Sequence of chain 1.A:
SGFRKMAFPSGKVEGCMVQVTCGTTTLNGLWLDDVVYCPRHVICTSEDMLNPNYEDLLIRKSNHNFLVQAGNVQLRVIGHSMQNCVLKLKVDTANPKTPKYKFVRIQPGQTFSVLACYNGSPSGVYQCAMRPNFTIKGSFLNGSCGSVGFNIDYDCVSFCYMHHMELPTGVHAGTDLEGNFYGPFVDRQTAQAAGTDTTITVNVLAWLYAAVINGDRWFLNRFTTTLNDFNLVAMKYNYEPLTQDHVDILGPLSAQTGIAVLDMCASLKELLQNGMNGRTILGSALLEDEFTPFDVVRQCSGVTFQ

A small-molecule ligand and the protein it binds are described below.
Small molecule (SMILES): CCc1cc(O)c(Oc2ccc(C(N)=O)cc2F)cc1F

Binding-site contacts:
Ligand atom C02 contacts residue TYR54 of chain 1.A at 3.9 Å (hydrophobic).
Ligand atom O15 contacts residue GLU166 of chain 1.A at 3.4 Å.
Ligand atom O06 contacts residue HIS41 of chain 1.A at 4.0 Å.
Ligand atom C11 contacts residue HIS164 of chain 1.A at 4.0 Å.
Ligand atom O15 contacts residue PHE140 of chain 1.A at 3.4 Å.
Ligand atom C02 contacts residue HIS41 of chain 1.A at 3.7 Å.
Ligand atom C12 contacts residue GLU166 of chain 1.A at 3.9 Å.
Ligand atom C10 contacts residue HIS164 of chain 1.A at 3.6 Å.
Ligand atom C02 contacts residue ASP187 of chain 1.A at 3.6 Å.
Ligand atom C02 contacts residue MET49 of chain 1.A at 4.0 Å (hydrophobic).
Ligand atom C03 contacts residue MET49 of chain 1.A at 3.2 Å (hydrophobic).
Ligand atom C01 contacts residue TYR54 of chain 1.A at 3.7 Å (hydrophobic).
Ligand atom C01 contacts residue ASP187 of chain 1.A at 3.7 Å.
Ligand atom N14 contacts residue LEU141 of chain 1.A at 3.4 Å.
Ligand atom C10 contacts residue CYS145 of chain 1.A at 3.5 Å (hydrophobic).
Ligand atom C07 contacts residue MET49 of chain 1.A at 3.4 Å (hydrophobic).
Ligand atom F21 contacts residue MET165 of chain 1.A at 4.0 Å.
Ligand atom C05 contacts residue MET49 of chain 1.A at 2.7 Å (hydrophobic).
Ligand atom C05 contacts residue HIS41 of chain 1.A at 4.0 Å.
Ligand atom C19 contacts residue MET49 of chain 1.A at 3.8 Å (hydrophobic).
Ligand atom C13 contacts residue LEU141 of chain 1.A at 4.0 Å (hydrophobic).
Ligand atom N14 contacts residue GLU166 of chain 1.A at 3.3 Å (salt-bridge).
Ligand atom N14 contacts residue PHE140 of chain 1.A at 2.9 Å (h-bond).
Ligand atom C04 contacts residue HIS41 of chain 1.A at 3.6 Å.
Ligand atom C17 contacts residue ASN142 of chain 1.A at 4.0 Å.
Ligand atom O06 contacts residue MET49 of chain 1.A at 3.1 Å.
Ligand atom C11 contacts residue GLU166 of chain 1.A at 3.9 Å.
Ligand atom O15 contacts residue SER144 of chain 1.A at 4.0 Å.
Ligand atom C13 contacts residue PHE140 of chain 1.A at 3.9 Å (hydrophobic).
Ligand atom C13 contacts residue HIS163 of chain 1.A at 3.9 Å.
Ligand atom C13 contacts residue GLU166 of chain 1.A at 3.5 Å.
Ligand atom C01 contacts residue MET49 of chain 1.A at 3.6 Å (hydrophobic).
Ligand atom N14 contacts residue SER1 of chain 2.A at 3.9 Å.
Ligand atom C03 contacts residue HIS41 of chain 1.A at 3.8 Å.
Ligand atom N14 contacts residue ASN142 of chain 1.A at 3.8 Å.
Ligand atom C11 contacts residue CYS145 of chain 1.A at 3.6 Å (hydrophobic).
Ligand atom O15 contacts residue HIS163 of chain 1.A at 2.8 Å (h-bond).
Ligand atom C20 contacts residue MET49 of chain 1.A at 3.7 Å (hydrophobic).
Ligand atom C04 contacts residue MET49 of chain 1.A at 2.6 Å (hydrophobic).
Ligand atom F18 contacts residue ASN142 of chain 1.A at 3.4 Å.

Sequence of chain 2.A:
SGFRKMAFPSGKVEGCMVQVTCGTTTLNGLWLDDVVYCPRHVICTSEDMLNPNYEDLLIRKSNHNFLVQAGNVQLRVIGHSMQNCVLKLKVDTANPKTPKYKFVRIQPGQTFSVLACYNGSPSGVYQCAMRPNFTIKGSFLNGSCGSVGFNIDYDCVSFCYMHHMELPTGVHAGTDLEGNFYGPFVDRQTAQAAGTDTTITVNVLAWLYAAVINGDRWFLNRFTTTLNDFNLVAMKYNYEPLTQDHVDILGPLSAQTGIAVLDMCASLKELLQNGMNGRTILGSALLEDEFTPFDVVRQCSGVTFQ